Sequence of chain 1.G:
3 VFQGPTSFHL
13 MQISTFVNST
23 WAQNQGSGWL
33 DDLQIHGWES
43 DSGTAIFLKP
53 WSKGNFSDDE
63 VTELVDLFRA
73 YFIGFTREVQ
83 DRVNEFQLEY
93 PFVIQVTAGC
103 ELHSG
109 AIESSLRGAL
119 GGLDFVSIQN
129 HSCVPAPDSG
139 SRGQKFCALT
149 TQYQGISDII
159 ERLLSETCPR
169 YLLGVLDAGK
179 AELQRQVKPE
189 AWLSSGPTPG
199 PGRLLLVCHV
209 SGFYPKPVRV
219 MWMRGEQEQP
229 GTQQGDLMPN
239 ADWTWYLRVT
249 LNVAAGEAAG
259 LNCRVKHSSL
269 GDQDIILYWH

Binding-site contacts:
Ligand atom C8 contacts residue ASN57 of chain 1.G at 3.5 Å.
Ligand atom C1 contacts residue LEU171 of chain 1.G at 4.3 Å (hydrophobic).
Ligand atom O5 contacts residue GLY172 of chain 1.G at 4.0 Å.
Ligand atom O5 contacts residue ARG168 of chain 1.G at 4.0 Å.
Ligand atom C8 contacts residue GLU62 of chain 1.G at 4.0 Å.
Ligand atom C6 contacts residue GLY172 of chain 1.G at 4.5 Å.
Ligand atom C6 contacts residue ARG168 of chain 1.G at 3.8 Å.
Ligand atom C3 contacts residue ARG168 of chain 1.G at 3.9 Å.
Ligand atom C3 contacts residue ASN57 of chain 1.G at 3.7 Å.
Ligand atom C5 contacts residue ASN57 of chain 1.G at 3.6 Å.
Ligand atom O7 contacts residue PHE58 of chain 1.G at 3.4 Å.
Ligand atom C6 contacts residue ARG168 of chain 1.G at 4.3 Å.
Ligand atom C1 contacts residue ARG168 of chain 1.G at 4.2 Å.
Ligand atom O5 contacts residue ASN57 of chain 1.G at 2.4 Å (h-bond).
Ligand atom C7 contacts residue PHE58 of chain 1.G at 4.1 Å (hydrophobic).
Ligand atom C8 contacts residue ARG168 of chain 1.G at 3.5 Å.
Ligand atom C5 contacts residue ARG168 of chain 1.G at 4.1 Å.
Ligand atom C4 contacts residue ARG168 of chain 1.G at 4.2 Å.
Ligand atom C8 contacts residue PRO167 of chain 1.G at 4.0 Å (hydrophobic).
Ligand atom O5 contacts residue LEU171 of chain 1.G at 3.9 Å.
Ligand atom C6 contacts residue LEU171 of chain 1.G at 3.6 Å (hydrophobic).
Ligand atom O5 contacts residue ARG168 of chain 1.G at 3.2 Å.
Ligand atom C7 contacts residue ASN57 of chain 1.G at 3.5 Å.
Ligand atom C4 contacts residue ASN57 of chain 1.G at 4.2 Å.
Ligand atom C1 contacts residue ARG168 of chain 1.G at 4.1 Å.
Ligand atom C8 contacts residue PHE58 of chain 1.G at 4.0 Å (hydrophobic).
Ligand atom C6 contacts residue ASP175 of chain 1.G at 3.4 Å.
Ligand atom C6 contacts residue LEU171 of chain 1.G at 3.6 Å (hydrophobic).
Ligand atom C7 contacts residue ARG168 of chain 1.G at 3.5 Å.
Ligand atom O4 contacts residue ARG168 of chain 1.G at 4.0 Å.
Ligand atom O7 contacts residue ASN57 of chain 1.G at 3.6 Å.
Ligand atom O7 contacts residue ARG168 of chain 1.G at 2.9 Å (salt-bridge).
Ligand atom C1 contacts residue ASN57 of chain 1.G at 1.4 Å.
Ligand atom C5 contacts residue ARG168 of chain 1.G at 3.8 Å.
Ligand atom C1 contacts residue GLY172 of chain 1.G at 4.3 Å.
Ligand atom C2 contacts residue ASN57 of chain 1.G at 2.4 Å.
Ligand atom N2 contacts residue ASN57 of chain 1.G at 2.8 Å (h-bond).
Ligand atom C8 contacts residue LEU171 of chain 1.G at 4.0 Å (hydrophobic).
Ligand atom C6 contacts residue GLY172 of chain 1.G at 4.4 Å.

This small molecule binds to this protein.
Small molecule (SMILES): CC(=O)N[C@H]1[C@H](O[C@H]2[C@H](O[C@@H]3O[C@@H](C)[C@@H](O)[C@@H](O)[C@@H]3O)[C@@H](NC(C)=O)CO[C@@H]2CO[C@@H]2O[C@@H](C)[C@@H](O)[C@@H](O)[C@@H]2O)O[C@H](CO)[C@@H](O[C@@H]2O[C@H](CO)[C@@H](O)[C@H](O)[C@@H]2O)[C@@H]1O